Sequence of chain 57.A:
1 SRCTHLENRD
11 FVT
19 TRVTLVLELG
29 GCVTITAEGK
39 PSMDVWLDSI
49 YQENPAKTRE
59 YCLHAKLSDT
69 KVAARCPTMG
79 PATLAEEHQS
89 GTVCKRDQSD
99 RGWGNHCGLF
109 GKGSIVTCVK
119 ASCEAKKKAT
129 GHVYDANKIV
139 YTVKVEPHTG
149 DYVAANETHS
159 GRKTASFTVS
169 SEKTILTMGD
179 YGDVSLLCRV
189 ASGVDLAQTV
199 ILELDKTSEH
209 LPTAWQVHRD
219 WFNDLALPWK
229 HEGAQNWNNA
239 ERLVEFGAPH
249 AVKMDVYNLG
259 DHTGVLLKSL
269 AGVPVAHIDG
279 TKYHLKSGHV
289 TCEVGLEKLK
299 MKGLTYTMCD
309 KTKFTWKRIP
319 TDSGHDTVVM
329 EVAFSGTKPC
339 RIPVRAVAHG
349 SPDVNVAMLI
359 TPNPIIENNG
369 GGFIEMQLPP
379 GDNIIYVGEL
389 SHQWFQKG

This small molecule binds to this protein.
Small molecule (SMILES): CC(=O)N[C@@H]1[C@@H](O)[C@H](O)[C@@H](CO)O[C@H]1O

Sequence of chain 57.C:
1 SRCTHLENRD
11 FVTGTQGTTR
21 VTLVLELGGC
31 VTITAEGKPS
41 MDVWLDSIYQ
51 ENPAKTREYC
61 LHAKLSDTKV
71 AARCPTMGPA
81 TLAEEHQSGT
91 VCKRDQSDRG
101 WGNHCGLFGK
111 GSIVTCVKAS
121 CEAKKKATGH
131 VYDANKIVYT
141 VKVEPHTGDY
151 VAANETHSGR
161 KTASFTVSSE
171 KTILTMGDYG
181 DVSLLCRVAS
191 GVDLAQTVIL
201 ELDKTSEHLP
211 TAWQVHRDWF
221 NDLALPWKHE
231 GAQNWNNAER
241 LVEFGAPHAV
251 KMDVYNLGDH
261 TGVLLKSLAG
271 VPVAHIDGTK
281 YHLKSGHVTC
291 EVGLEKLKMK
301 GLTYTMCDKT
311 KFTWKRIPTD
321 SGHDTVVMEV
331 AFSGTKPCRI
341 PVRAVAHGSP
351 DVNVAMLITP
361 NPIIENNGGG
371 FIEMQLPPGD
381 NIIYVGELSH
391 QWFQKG

Binding-site contacts:
Ligand atom C7 contacts residue GLU155 of chain 57.C at 3.9 Å.
Ligand atom C5 contacts residue ASN154 of chain 57.C at 3.6 Å.
Ligand atom O3 contacts residue GLU155 of chain 57.C at 4.3 Å.
Ligand atom C2 contacts residue GLU155 of chain 57.C at 3.7 Å.
Ligand atom C7 contacts residue ASN154 of chain 57.C at 3.3 Å.
Ligand atom C5 contacts residue HIS104 of chain 57.A at 3.6 Å.
Ligand atom C4 contacts residue ASN154 of chain 57.C at 4.2 Å.
Ligand atom O5 contacts residue HIS104 of chain 57.A at 3.1 Å (h-bond).
Ligand atom O5 contacts residue ASN154 of chain 57.C at 2.3 Å (h-bond).
Ligand atom C6 contacts residue HIS104 of chain 57.A at 4.0 Å.
Ligand atom C8 contacts residue GLU155 of chain 57.C at 3.8 Å.
Ligand atom C3 contacts residue ASN154 of chain 57.C at 3.7 Å.
Ligand atom N2 contacts residue GLU155 of chain 57.C at 3.0 Å (salt-bridge).
Ligand atom C1 contacts residue GLU155 of chain 57.C at 3.9 Å.
Ligand atom C1 contacts residue HIS104 of chain 57.A at 3.4 Å.
Ligand atom C2 contacts residue ASN154 of chain 57.C at 2.4 Å.
Ligand atom C3 contacts residue GLU155 of chain 57.C at 3.7 Å.
Ligand atom O7 contacts residue ASN154 of chain 57.C at 3.2 Å (h-bond).
Ligand atom C1 contacts residue ASN154 of chain 57.C at 1.4 Å.
Ligand atom N2 contacts residue ASN154 of chain 57.C at 2.9 Å (h-bond).
Ligand atom C8 contacts residue ASN154 of chain 57.C at 3.6 Å.